Sequence of chain 2.D:
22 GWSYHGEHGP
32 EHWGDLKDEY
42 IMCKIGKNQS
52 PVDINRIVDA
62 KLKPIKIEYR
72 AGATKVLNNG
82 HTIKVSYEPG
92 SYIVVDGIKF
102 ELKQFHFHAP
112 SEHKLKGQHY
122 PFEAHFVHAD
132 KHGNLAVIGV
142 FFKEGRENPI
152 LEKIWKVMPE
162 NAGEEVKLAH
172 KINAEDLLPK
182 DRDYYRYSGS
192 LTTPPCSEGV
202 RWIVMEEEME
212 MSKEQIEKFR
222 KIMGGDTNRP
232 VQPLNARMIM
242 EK

Binding-site contacts:
Ligand atom N3 contacts residue THR194 of chain 2.D at 3.0 Å (h-bond).
Ligand atom O1 contacts residue TRP203 of chain 2.D at 3.8 Å.
Ligand atom N3 contacts residue THR193 of chain 2.D at 4.0 Å.
Ligand atom S2 contacts residue HIS107 of chain 2.D at 3.8 Å.
Ligand atom S1 contacts residue HIS126 of chain 2.D at 4.0 Å.
Ligand atom C2 contacts residue LEU192 of chain 2.D at 4.2 Å (hydrophobic).
Ligand atom O2 contacts residue VAL138 of chain 2.D at 3.9 Å.
Ligand atom O1 contacts residue LEU192 of chain 2.D at 3.5 Å.
Ligand atom N2 contacts residue THR194 of chain 2.D at 3.0 Å (h-bond).
Ligand atom O2 contacts residue HIS126 of chain 2.D at 3.4 Å (h-bond).
Ligand atom S2 contacts residue LEU192 of chain 2.D at 3.9 Å.
Ligand atom N1 contacts residue HIS109 of chain 2.D at 3.5 Å (h-bond).
Ligand atom N1 contacts residue GLU113 of chain 2.D at 3.9 Å.
Ligand atom O2 contacts residue TRP203 of chain 2.D at 4.3 Å.
Ligand atom O3 contacts residue VAL128 of chain 2.D at 3.6 Å.
Ligand atom C2 contacts residue THR194 of chain 2.D at 4.3 Å.
Ligand atom O2 contacts residue VAL128 of chain 2.D at 3.7 Å.
Ligand atom N1 contacts residue HIS107 of chain 2.D at 3.5 Å (h-bond).
Ligand atom S1 contacts residue ZN1 of chain 2.Z at 3.0 Å.
Ligand atom S1 contacts residue LEU192 of chain 2.D at 4.4 Å.
Ligand atom O2 contacts residue ZN1 of chain 2.Z at 3.0 Å.
Ligand atom C1 contacts residue THR194 of chain 2.D at 4.3 Å.
Ligand atom S1 contacts residue HIS107 of chain 2.D at 3.8 Å.
Ligand atom N1 contacts residue HIS126 of chain 2.D at 3.5 Å (h-bond).
Ligand atom S2 contacts residue GLN105 of chain 2.D at 4.1 Å.
Ligand atom C1 contacts residue LEU192 of chain 2.D at 3.8 Å (hydrophobic).
Ligand atom N1 contacts residue THR193 of chain 2.D at 2.6 Å (h-bond).
Ligand atom C3 contacts residue GLN105 of chain 2.D at 3.9 Å.
Ligand atom N2 contacts residue LEU192 of chain 2.D at 4.1 Å.
Ligand atom C1 contacts residue HIS107 of chain 2.D at 4.0 Å.
Ligand atom S1 contacts residue THR193 of chain 2.D at 3.8 Å.
Ligand atom S2 contacts residue VAL128 of chain 2.D at 3.7 Å.
Ligand atom C1 contacts residue ZN1 of chain 2.Z at 4.1 Å.
Ligand atom O1 contacts residue THR193 of chain 2.D at 2.9 Å (h-bond).
Ligand atom O1 contacts residue SER191 of chain 2.D at 4.4 Å.
Ligand atom N1 contacts residue ZN1 of chain 2.Z at 2.1 Å.
Ligand atom O1 contacts residue ZN1 of chain 2.Z at 4.0 Å.
Ligand atom O2 contacts residue HIS107 of chain 2.D at 3.2 Å.
Ligand atom O3 contacts residue GLN105 of chain 2.D at 3.2 Å (h-bond).
Ligand atom N3 contacts residue LEU192 of chain 2.D at 3.9 Å.

The protein below binds the small molecule below.
Small molecule (SMILES): CC(=O)Nc1nnc(S(N)(=O)=O)s1